A protein and the small-molecule ligand that binds it are described below.
Small molecule (SMILES): CC(=O)N[C@H]1[C@H](O[C@H]2[C@H](O)[C@@H](NC(C)=O)CO[C@@H]2CO)O[C@H](CO)[C@@H](O)[C@@H]1O

Sequence of chain 1.A:
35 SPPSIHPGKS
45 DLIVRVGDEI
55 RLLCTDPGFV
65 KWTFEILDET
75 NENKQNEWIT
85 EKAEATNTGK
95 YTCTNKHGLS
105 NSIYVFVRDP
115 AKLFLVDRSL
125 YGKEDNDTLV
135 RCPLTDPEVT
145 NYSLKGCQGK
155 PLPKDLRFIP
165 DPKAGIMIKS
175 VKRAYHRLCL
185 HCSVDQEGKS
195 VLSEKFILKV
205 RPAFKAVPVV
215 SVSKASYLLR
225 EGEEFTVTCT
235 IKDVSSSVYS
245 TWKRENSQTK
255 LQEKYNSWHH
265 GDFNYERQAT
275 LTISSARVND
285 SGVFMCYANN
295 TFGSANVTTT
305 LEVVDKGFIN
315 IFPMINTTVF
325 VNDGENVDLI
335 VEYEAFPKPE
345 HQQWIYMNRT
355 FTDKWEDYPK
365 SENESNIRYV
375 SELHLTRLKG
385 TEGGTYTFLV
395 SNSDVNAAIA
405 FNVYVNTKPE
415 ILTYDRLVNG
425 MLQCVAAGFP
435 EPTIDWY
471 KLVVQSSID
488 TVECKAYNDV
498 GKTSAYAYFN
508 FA

Binding-site contacts:
Ligand atom C6 contacts residue TYR243 of chain 1.A at 3.5 Å (hydrophobic).
Ligand atom C5 contacts residue ASN293 of chain 1.A at 3.8 Å.
Ligand atom O7 contacts residue ASN294 of chain 1.A at 3.7 Å.
Ligand atom O7 contacts residue ASN293 of chain 1.A at 2.4 Å (h-bond).
Ligand atom C3 contacts residue ASN293 of chain 1.A at 3.7 Å.
Ligand atom C4 contacts residue ASN293 of chain 1.A at 4.3 Å.
Ligand atom O5 contacts residue ASN293 of chain 1.A at 2.4 Å (h-bond).
Ligand atom N2 contacts residue ASN293 of chain 1.A at 3.0 Å (h-bond).
Ligand atom O7 contacts residue SER298 of chain 1.A at 4.3 Å.
Ligand atom C8 contacts residue TYR243 of chain 1.A at 4.4 Å (hydrophobic).
Ligand atom C2 contacts residue ASN293 of chain 1.A at 2.5 Å.
Ligand atom C5 contacts residue TYR243 of chain 1.A at 4.0 Å (hydrophobic).
Ligand atom C8 contacts residue ASN293 of chain 1.A at 4.4 Å.
Ligand atom O5 contacts residue TYR243 of chain 1.A at 3.6 Å.
Ligand atom C7 contacts residue ASN293 of chain 1.A at 3.0 Å.
Ligand atom C1 contacts residue ASN293 of chain 1.A at 1.4 Å.
Ligand atom O5 contacts residue TYR291 of chain 1.A at 4.4 Å.